A small-molecule ligand and the protein it binds are described below.
Small molecule (SMILES): Nc1nccc(-c2c(-c3ccc(F)cc3)ncn2C2CCNCC2)n1

Sequence of chain 1.D:
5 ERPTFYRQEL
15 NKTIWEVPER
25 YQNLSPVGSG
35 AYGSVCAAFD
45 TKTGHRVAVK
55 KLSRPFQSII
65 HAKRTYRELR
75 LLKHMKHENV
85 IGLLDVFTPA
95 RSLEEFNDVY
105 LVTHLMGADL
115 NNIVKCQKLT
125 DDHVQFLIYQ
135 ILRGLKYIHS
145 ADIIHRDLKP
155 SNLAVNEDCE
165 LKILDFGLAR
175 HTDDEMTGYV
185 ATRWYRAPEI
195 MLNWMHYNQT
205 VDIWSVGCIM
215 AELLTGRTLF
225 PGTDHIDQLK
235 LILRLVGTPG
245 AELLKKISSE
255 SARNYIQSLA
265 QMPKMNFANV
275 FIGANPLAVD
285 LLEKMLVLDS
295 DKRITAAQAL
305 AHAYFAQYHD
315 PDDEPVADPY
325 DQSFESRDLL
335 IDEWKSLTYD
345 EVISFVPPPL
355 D

Binding-site contacts:
Ligand atom ND3 contacts residue LEU168 of chain 1.D at 3.6 Å.
Ligand atom CC6 contacts residue ALA52 of chain 1.D at 3.8 Å (hydrophobic).
Ligand atom CD2 contacts residue VAL39 of chain 1.D at 3.8 Å (hydrophobic).
Ligand atom CB1 contacts residue VAL39 of chain 1.D at 3.6 Å (hydrophobic).
Ligand atom CC4 contacts residue MET110 of chain 1.D at 3.5 Å (hydrophobic).
Ligand atom NC5 contacts residue MET110 of chain 1.D at 3.0 Å (h-bond).
Ligand atom CB2 contacts residue ALA52 of chain 1.D at 3.6 Å (hydrophobic).
Ligand atom CC4 contacts residue ALA52 of chain 1.D at 3.8 Å (hydrophobic).
Ligand atom CA1 contacts residue SER33 of chain 1.D at 3.0 Å.
Ligand atom CB1 contacts residue LYS54 of chain 1.D at 3.9 Å.
Ligand atom ND1 contacts residue LEU168 of chain 1.D at 3.7 Å.
Ligand atom CD4 contacts residue VAL39 of chain 1.D at 3.7 Å (hydrophobic).
Ligand atom CB1 contacts residue THR107 of chain 1.D at 4.0 Å.
Ligand atom NA3 contacts residue SER155 of chain 1.D at 3.8 Å.
Ligand atom CB1 contacts residue ALA52 of chain 1.D at 3.7 Å (hydrophobic).
Ligand atom NC5 contacts residue LEU109 of chain 1.D at 4.0 Å.
Ligand atom CD4 contacts residue LEU168 of chain 1.D at 3.8 Å (hydrophobic).
Ligand atom CA4 contacts residue SER155 of chain 1.D at 3.6 Å.
Ligand atom CD2 contacts residue LEU168 of chain 1.D at 3.5 Å (hydrophobic).
Ligand atom CD5 contacts residue VAL39 of chain 1.D at 4.0 Å (hydrophobic).
Ligand atom NC7 contacts residue LEU109 of chain 1.D at 3.5 Å.
Ligand atom FB7 contacts residue LEU105 of chain 1.D at 3.2 Å.
Ligand atom CB2 contacts residue THR107 of chain 1.D at 3.5 Å.
Ligand atom CC6 contacts residue HIS108 of chain 1.D at 3.7 Å.
Ligand atom CB2 contacts residue LYS54 of chain 1.D at 3.8 Å.
Ligand atom CA5 contacts residue LEU168 of chain 1.D at 3.9 Å (hydrophobic).
Ligand atom CB3 contacts residue THR107 of chain 1.D at 3.6 Å.
Ligand atom NC7 contacts residue MET110 of chain 1.D at 2.9 Å (h-bond).
Ligand atom NC5 contacts residue ALA52 of chain 1.D at 3.7 Å.
Ligand atom CB3 contacts residue LEU105 of chain 1.D at 3.8 Å (hydrophobic).
Ligand atom CD5 contacts residue LEU168 of chain 1.D at 3.9 Å (hydrophobic).
Ligand atom FB7 contacts residue THR107 of chain 1.D at 3.8 Å.
Ligand atom CA2 contacts residue SER33 of chain 1.D at 3.6 Å.
Ligand atom CC6 contacts residue MET110 of chain 1.D at 3.6 Å (hydrophobic).
Ligand atom FB7 contacts residue VAL106 of chain 1.D at 3.6 Å.
Ligand atom CD2 contacts residue GLY34 of chain 1.D at 3.7 Å.
Ligand atom NA3 contacts residue ASP113 of chain 1.D at 3.2 Å (salt-bridge).
Ligand atom CA4 contacts residue ASP113 of chain 1.D at 3.5 Å.
Ligand atom ND3 contacts residue VAL39 of chain 1.D at 3.6 Å.
Ligand atom CB2 contacts residue LEU105 of chain 1.D at 3.7 Å (hydrophobic).